Sequence of chain 1.B:
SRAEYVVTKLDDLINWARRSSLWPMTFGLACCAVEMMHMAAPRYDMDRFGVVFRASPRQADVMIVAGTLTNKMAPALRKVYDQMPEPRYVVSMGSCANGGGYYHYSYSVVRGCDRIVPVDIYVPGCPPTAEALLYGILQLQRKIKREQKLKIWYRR

Sequence of chain 1.H:
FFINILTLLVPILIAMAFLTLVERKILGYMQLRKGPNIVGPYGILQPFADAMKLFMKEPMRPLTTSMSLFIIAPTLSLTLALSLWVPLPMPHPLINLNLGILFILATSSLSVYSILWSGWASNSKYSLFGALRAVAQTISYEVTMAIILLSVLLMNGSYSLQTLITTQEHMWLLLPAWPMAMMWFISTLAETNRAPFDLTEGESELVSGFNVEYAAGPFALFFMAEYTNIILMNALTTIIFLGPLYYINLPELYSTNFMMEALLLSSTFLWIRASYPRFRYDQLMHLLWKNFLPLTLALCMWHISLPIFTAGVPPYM

Sequence of chain 1.D:
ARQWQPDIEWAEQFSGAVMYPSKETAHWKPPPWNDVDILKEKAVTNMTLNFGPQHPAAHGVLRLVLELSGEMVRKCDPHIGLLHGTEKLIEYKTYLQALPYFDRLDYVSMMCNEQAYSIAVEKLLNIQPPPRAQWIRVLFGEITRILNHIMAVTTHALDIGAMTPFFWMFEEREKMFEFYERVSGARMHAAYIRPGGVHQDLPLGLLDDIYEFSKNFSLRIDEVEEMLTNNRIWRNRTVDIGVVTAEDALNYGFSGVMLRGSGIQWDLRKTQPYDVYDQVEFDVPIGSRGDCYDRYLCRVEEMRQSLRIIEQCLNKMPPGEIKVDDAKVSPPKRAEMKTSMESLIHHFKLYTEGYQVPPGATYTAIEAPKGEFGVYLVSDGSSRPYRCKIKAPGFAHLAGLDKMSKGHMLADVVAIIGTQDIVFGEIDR

The protein below binds the small molecule below.
Small molecule (SMILES): CS(=O)(=O)C1CCN(c2cccc(Cn3cc(-c4nc(-c5ccc(OC(F)(F)F)cc5)no4)ccc3=O)c2)CC1

Binding-site contacts:
Ligand atom OP3 contacts residue ALA221 of chain 1.H at 3.5 Å.
Ligand atom C12 contacts residue PHE220 of chain 1.H at 3.5 Å (hydrophobic).
Ligand atom N9 contacts residue TRP91 of chain 1.B at 3.5 Å.
Ligand atom C6 contacts residue MET17 of chain 1.H at 3.4 Å (hydrophobic).
Ligand atom C22 contacts residue ARG274 of chain 1.H at 3.5 Å.
Ligand atom C5' contacts residue MET17 of chain 1.H at 3.4 Å (hydrophobic).
Ligand atom C4' contacts residue MET17 of chain 1.H at 3.5 Å (hydrophobic).
Ligand atom C4' contacts residue ALA18 of chain 1.H at 3.4 Å (hydrophobic).
Ligand atom C13 contacts residue PHE224 of chain 1.H at 3.4 Å (hydrophobic).
Ligand atom C21 contacts residue ARG274 of chain 1.H at 3.3 Å.
Ligand atom O4 contacts residue ARG122 of chain 1.B at 3.5 Å.
Ligand atom NAA contacts residue ALA221 of chain 1.H at 3.2 Å.
Ligand atom F2 contacts residue PC11 of chain 1.VA at 3.5 Å.
Ligand atom O5' contacts residue ALA18 of chain 1.H at 3.4 Å.
Ligand atom C24 contacts residue ASP115 of chain 1.B at 3.4 Å.
Ligand atom C18 contacts residue GLU24 of chain 1.H at 2.9 Å.
Ligand atom C5 contacts residue TRP91 of chain 1.B at 3.4 Å (hydrophobic).
Ligand atom OP1 contacts residue ASP115 of chain 1.B at 3.6 Å (salt-bridge).
Ligand atom O3' contacts residue GLN32 of chain 1.H at 3.1 Å (h-bond).
Ligand atom O5' contacts residue MET17 of chain 1.H at 3.5 Å.
Ligand atom O3' contacts residue MET197 of chain 1.D at 3.0 Å (h-bond).
Ligand atom C17 contacts residue TYR228 of chain 1.H at 3.5 Å (hydrophobic).
Ligand atom C22 contacts residue GLU24 of chain 1.H at 3.6 Å.
Ligand atom OP1 contacts residue GLN32 of chain 1.H at 3.6 Å (h-bond).
Ligand atom C4 contacts residue TRP91 of chain 1.B at 3.5 Å (hydrophobic).
Ligand atom C17 contacts residue PHE224 of chain 1.H at 3.5 Å (hydrophobic).
Ligand atom C13 contacts residue PHE220 of chain 1.H at 3.4 Å (hydrophobic).
Ligand atom C25 contacts residue ASP115 of chain 1.B at 3.3 Å.
Ligand atom F1 contacts residue PHE49 of chain 1.H at 3.5 Å.
Ligand atom C12 contacts residue TRP91 of chain 1.B at 3.4 Å (hydrophobic).
Ligand atom C12 contacts residue PHE224 of chain 1.H at 3.5 Å (hydrophobic).
Ligand atom O3' contacts residue LEU28 of chain 1.H at 3.5 Å.
Ligand atom F3 contacts residue ALA52 of chain 1.H at 3.3 Å.
Ligand atom NAA contacts residue LEU55 of chain 1.H at 3.4 Å.
Ligand atom C16 contacts residue PHE224 of chain 1.H at 3.3 Å (hydrophobic).
Ligand atom OP3 contacts residue LEU55 of chain 1.H at 3.0 Å.
Ligand atom C1 contacts residue ALA52 of chain 1.H at 3.6 Å (hydrophobic).
Ligand atom C13 contacts residue TRP91 of chain 1.B at 3.3 Å (hydrophobic).
Ligand atom S1 contacts residue ARG34 of chain 1.H at 3.5 Å (salt-bridge).
Ligand atom OP1 contacts residue ARG34 of chain 1.H at 2.1 Å (salt-bridge).